Sequence of chain 1.A:
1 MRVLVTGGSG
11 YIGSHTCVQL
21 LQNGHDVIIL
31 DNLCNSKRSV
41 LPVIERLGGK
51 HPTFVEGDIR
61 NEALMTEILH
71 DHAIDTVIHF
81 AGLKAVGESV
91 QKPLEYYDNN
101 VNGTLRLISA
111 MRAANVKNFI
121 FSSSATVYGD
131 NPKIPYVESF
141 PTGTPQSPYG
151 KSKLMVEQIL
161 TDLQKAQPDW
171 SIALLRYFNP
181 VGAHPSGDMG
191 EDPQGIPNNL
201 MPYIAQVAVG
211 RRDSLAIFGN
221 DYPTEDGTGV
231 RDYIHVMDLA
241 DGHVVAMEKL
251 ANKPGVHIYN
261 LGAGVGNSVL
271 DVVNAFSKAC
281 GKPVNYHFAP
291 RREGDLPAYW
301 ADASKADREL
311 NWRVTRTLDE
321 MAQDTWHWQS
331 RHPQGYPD

A protein and the small-molecule ligand that binds it are described below.
Small molecule (SMILES): O=c1ccn([C@@H]2O[C@H](CO[P](=O)(O)O[P](=O)(O)O[C@H]3O[C@H](CO)[C@@H](F)[C@H](O)[C@H]3O)[C@@H](O)[C@H]2O)c(=O)[nH]1

Binding-site contacts:
Ligand atom O2 contacts residue ALA216 of chain 1.A at 3.3 Å (h-bond).
Ligand atom O2A contacts residue ASN199 of chain 1.A at 3.3 Å.
Ligand atom C2 contacts residue ALA216 of chain 1.A at 3.5 Å (hydrophobic).
Ligand atom O1A contacts residue ASN199 of chain 1.A at 3.4 Å (h-bond).
Ligand atom O4' contacts residue LEU200 of chain 1.A at 3.6 Å.
Ligand atom O6' contacts residue THR126 of chain 1.A at 3.4 Å (h-bond).
Ligand atom O1B contacts residue ARG231 of chain 1.A at 2.7 Å (salt-bridge).
Ligand atom O3' contacts residue NAD1 of chain 1.E at 3.6 Å.
Ligand atom F4' contacts residue TYR149 of chain 1.A at 3.1 Å.
Ligand atom C2D contacts residue ARG292 of chain 1.A at 3.3 Å.
Ligand atom PA contacts residue ARG292 of chain 1.A at 3.6 Å.
Ligand atom C5D contacts residue TYR233 of chain 1.A at 3.3 Å (hydrophobic).
Ligand atom PA contacts residue ASN199 of chain 1.A at 3.6 Å.
Ligand atom O2D contacts residue ASP295 of chain 1.A at 2.6 Å (salt-bridge).
Ligand atom O2B contacts residue ARG292 of chain 1.A at 3.0 Å (salt-bridge).
Ligand atom O2A contacts residue LEU200 of chain 1.A at 2.9 Å (h-bond).
Ligand atom O3A contacts residue ASN179 of chain 1.A at 3.1 Å (h-bond).
Ligand atom C4 contacts residue PHE218 of chain 1.A at 3.1 Å (hydrophobic).
Ligand atom O2 contacts residue PHE218 of chain 1.A at 2.9 Å (h-bond).
Ligand atom N3 contacts residue PHE218 of chain 1.A at 3.2 Å.
Ligand atom O4 contacts residue PHE218 of chain 1.A at 3.3 Å.
Ligand atom N3 contacts residue ALA216 of chain 1.A at 2.8 Å (h-bond).
Ligand atom O3' contacts residue TYR149 of chain 1.A at 3.7 Å.
Ligand atom O1B contacts residue ASN179 of chain 1.A at 3.0 Å (h-bond).
Ligand atom O1A contacts residue ASN198 of chain 1.A at 3.5 Å (h-bond).
Ligand atom C6 contacts residue LEU200 of chain 1.A at 3.6 Å (hydrophobic).
Ligand atom O5D contacts residue ARG292 of chain 1.A at 3.3 Å (salt-bridge).
Ligand atom O2 contacts residue ILE217 of chain 1.A at 3.4 Å.
Ligand atom O3' contacts residue SER124 of chain 1.A at 2.7 Å (h-bond).
Ligand atom O5' contacts residue TYR299 of chain 1.A at 3.5 Å (h-bond).
Ligand atom C5 contacts residue LEU200 of chain 1.A at 3.7 Å (hydrophobic).
Ligand atom C2D contacts residue ASP295 of chain 1.A at 3.6 Å.
Ligand atom C2 contacts residue PHE218 of chain 1.A at 3.3 Å (hydrophobic).
Ligand atom PB contacts residue ASN179 of chain 1.A at 3.5 Å.
Ligand atom C4D contacts residue TYR233 of chain 1.A at 3.4 Å (hydrophobic).
Ligand atom F4' contacts residue VAL86 of chain 1.A at 2.8 Å.
Ligand atom C1' contacts residue TYR299 of chain 1.A at 3.3 Å (hydrophobic).
Ligand atom C5 contacts residue PHE218 of chain 1.A at 3.6 Å (hydrophobic).
Ligand atom O1A contacts residue ARG292 of chain 1.A at 2.9 Å (salt-bridge).
Ligand atom O2' contacts residue PHE178 of chain 1.A at 3.2 Å (h-bond).